Binding-site contacts:
Ligand atom C16 contacts residue TRP158 of chain 1.A at 3.6 Å (hydrophobic).
Ligand atom C4 contacts residue SER64 of chain 1.A at 3.9 Å.
Ligand atom C15 contacts residue TRP158 of chain 1.A at 3.7 Å (hydrophobic).
Ligand atom O1 contacts residue LYS151 of chain 1.A at 4.0 Å.
Ligand atom C19 contacts residue ILE70 of chain 1.A at 4.0 Å (hydrophobic).
Ligand atom C18 contacts residue SER154 of chain 1.A at 4.4 Å.
Ligand atom C26 contacts residue PHE162 of chain 1.A at 3.7 Å (hydrophobic).
Ligand atom C22 contacts residue TRP158 of chain 1.A at 4.3 Å (hydrophobic).
Ligand atom C19 contacts residue ASN74 of chain 1.A at 3.6 Å.
Ligand atom C18 contacts residue ASN74 of chain 1.A at 3.4 Å.
Ligand atom C7 contacts residue PHE60 of chain 1.A at 4.2 Å (hydrophobic).
Ligand atom C20 contacts residue TRP158 of chain 1.A at 4.3 Å (hydrophobic).
Ligand atom C14 contacts residue ASN74 of chain 1.A at 3.8 Å.
Ligand atom C4 contacts residue ASN74 of chain 1.A at 4.4 Å.
Ligand atom O1 contacts residue ILE70 of chain 1.A at 3.7 Å.
Ligand atom C15 contacts residue ASN74 of chain 1.A at 3.6 Å.
Ligand atom O1 contacts residue SER64 of chain 1.A at 2.7 Å (h-bond).
Ligand atom C7 contacts residue LYS73 of chain 1.A at 4.3 Å.
Ligand atom C3 contacts residue SER64 of chain 1.A at 3.5 Å.
Ligand atom C10 contacts residue ASN74 of chain 1.A at 4.2 Å.
Ligand atom C25 contacts residue PHE162 of chain 1.A at 4.2 Å (hydrophobic).
Ligand atom C18 contacts residue TRP158 of chain 1.A at 3.6 Å (hydrophobic).
Ligand atom C19 contacts residue LYS151 of chain 1.A at 4.1 Å.
Ligand atom C16 contacts residue ILE77 of chain 1.A at 3.6 Å (hydrophobic).
Ligand atom C6 contacts residue LYS73 of chain 1.A at 3.6 Å.
Ligand atom C23 contacts residue TRP158 of chain 1.A at 3.5 Å (hydrophobic).
Ligand atom C4 contacts residue ILE70 of chain 1.A at 4.0 Å (hydrophobic).
Ligand atom C6 contacts residue ILE70 of chain 1.A at 4.4 Å (hydrophobic).
Ligand atom C7 contacts residue ASN74 of chain 1.A at 3.9 Å.
Ligand atom C15 contacts residue ILE77 of chain 1.A at 3.6 Å (hydrophobic).
Ligand atom C27 contacts residue PHE162 of chain 1.A at 3.8 Å (hydrophobic).
Ligand atom C5 contacts residue ASN74 of chain 1.A at 3.8 Å.
Ligand atom C4 contacts residue LYS73 of chain 1.A at 3.9 Å.
Ligand atom C6 contacts residue ASN74 of chain 1.A at 3.7 Å.
Ligand atom C2 contacts residue LYS151 of chain 1.A at 3.7 Å.
Ligand atom C19 contacts residue SER154 of chain 1.A at 4.3 Å.
Ligand atom C6 contacts residue PHE60 of chain 1.A at 4.2 Å (hydrophobic).
Ligand atom C8 contacts residue ASN74 of chain 1.A at 3.5 Å.
Ligand atom C27 contacts residue TRP158 of chain 1.A at 4.2 Å (hydrophobic).
Ligand atom C13 contacts residue ASN74 of chain 1.A at 4.2 Å.

Sequence of chain 1.A:
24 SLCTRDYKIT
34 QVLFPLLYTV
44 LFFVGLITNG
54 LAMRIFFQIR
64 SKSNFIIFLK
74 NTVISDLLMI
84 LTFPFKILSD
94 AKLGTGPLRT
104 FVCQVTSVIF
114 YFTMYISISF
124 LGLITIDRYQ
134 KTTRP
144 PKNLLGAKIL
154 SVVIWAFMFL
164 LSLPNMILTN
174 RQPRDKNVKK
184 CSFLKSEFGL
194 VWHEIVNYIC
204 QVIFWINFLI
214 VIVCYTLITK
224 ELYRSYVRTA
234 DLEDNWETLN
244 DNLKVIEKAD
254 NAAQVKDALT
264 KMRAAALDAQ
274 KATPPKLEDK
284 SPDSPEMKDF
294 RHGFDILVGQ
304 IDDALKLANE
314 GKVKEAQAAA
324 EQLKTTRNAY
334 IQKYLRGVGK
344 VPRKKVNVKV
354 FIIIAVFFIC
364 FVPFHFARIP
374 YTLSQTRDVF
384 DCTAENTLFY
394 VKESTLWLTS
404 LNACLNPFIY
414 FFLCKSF

This small molecule binds to this protein.
Small molecule (SMILES): CC(C)CCC[C@@H](C)[C@H]1CC[C@H]2[C@@H]3CC=C4C[C@@H](O)CC[C@]4(C)[C@H]3CC[C@]12C